Binding-site contacts:
Ligand atom O5 contacts residue GLN334 of chain 1.A at 4.3 Å.
Ligand atom C8 contacts residue ASN352 of chain 1.A at 4.4 Å.
Ligand atom C5 contacts residue ASN352 of chain 1.A at 3.6 Å.
Ligand atom C1 contacts residue ASN352 of chain 1.A at 1.4 Å.
Ligand atom O5 contacts residue ASN341 of chain 1.A at 3.4 Å (h-bond).
Ligand atom N2 contacts residue GLN343 of chain 1.A at 4.5 Å.
Ligand atom C5 contacts residue ASN341 of chain 1.A at 4.4 Å.
Ligand atom C2 contacts residue ASN352 of chain 1.A at 2.4 Å.
Ligand atom C6 contacts residue ASN341 of chain 1.A at 3.9 Å.
Ligand atom C4 contacts residue GLN334 of chain 1.A at 4.0 Å.
Ligand atom O5 contacts residue GLN343 of chain 1.A at 3.9 Å.
Ligand atom N2 contacts residue ASN352 of chain 1.A at 2.8 Å (h-bond).
Ligand atom C2 contacts residue GLN343 of chain 1.A at 3.9 Å.
Ligand atom C2 contacts residue GLN334 of chain 1.A at 4.0 Å.
Ligand atom O7 contacts residue GLN334 of chain 1.A at 4.4 Å.
Ligand atom C1 contacts residue ASN341 of chain 1.A at 4.0 Å.
Ligand atom C3 contacts residue ASN352 of chain 1.A at 3.8 Å.
Ligand atom C3 contacts residue GLN334 of chain 1.A at 4.3 Å.
Ligand atom O7 contacts residue ASN352 of chain 1.A at 3.4 Å (h-bond).
Ligand atom C7 contacts residue ASN352 of chain 1.A at 3.3 Å.
Ligand atom O6 contacts residue ASN341 of chain 1.A at 3.5 Å.
Ligand atom O3 contacts residue GLN334 of chain 1.A at 4.2 Å.
Ligand atom C4 contacts residue ASN352 of chain 1.A at 4.2 Å.
Ligand atom O7 contacts residue GLN343 of chain 1.A at 3.4 Å (h-bond).
Ligand atom C1 contacts residue GLN343 of chain 1.A at 3.7 Å.
Ligand atom C7 contacts residue GLN343 of chain 1.A at 4.3 Å.
Ligand atom O5 contacts residue ASN352 of chain 1.A at 2.3 Å (h-bond).

Sequence of chain 1.A:
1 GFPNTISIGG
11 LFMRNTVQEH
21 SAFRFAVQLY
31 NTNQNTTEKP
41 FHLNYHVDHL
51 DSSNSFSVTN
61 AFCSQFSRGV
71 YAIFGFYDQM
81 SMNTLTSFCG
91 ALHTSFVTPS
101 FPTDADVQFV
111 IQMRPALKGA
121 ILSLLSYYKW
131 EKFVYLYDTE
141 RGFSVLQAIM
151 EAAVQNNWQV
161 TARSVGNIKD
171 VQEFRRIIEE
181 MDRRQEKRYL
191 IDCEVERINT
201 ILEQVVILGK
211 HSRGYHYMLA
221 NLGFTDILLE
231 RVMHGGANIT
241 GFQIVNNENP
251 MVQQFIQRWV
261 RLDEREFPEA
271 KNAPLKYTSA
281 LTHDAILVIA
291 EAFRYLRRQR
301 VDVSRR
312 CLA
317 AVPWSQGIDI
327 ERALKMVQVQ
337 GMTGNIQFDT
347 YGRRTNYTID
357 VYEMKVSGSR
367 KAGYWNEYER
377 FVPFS

A small-molecule ligand and the protein it binds are described below.
Small molecule (SMILES): CC(=O)N[C@@H]1[C@@H](O)[C@H](O)[C@@H](CO)O[C@H]1O